The protein below binds the small molecule below.
Small molecule (SMILES): CN1C(=O)C(=O)c2ccccc21

Sequence of chain 1.A:
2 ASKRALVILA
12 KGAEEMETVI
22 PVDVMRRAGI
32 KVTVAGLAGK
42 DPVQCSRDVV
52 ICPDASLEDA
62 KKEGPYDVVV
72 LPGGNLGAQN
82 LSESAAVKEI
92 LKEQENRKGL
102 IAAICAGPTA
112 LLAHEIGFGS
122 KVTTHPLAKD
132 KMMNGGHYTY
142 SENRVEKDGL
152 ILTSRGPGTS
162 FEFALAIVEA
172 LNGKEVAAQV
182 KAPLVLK

Binding-site contacts:
Ligand atom C1 contacts residue GLY150 of chain 1.A at 4.4 Å.
Ligand atom C3 contacts residue GLY100 of chain 1.A at 4.0 Å.
Ligand atom C2 contacts residue LYS148 of chain 1.A at 3.2 Å.
Ligand atom C3 contacts residue GLY150 of chain 1.A at 4.3 Å.
Ligand atom C3 contacts residue LYS99 of chain 1.A at 3.9 Å.
Ligand atom C3 contacts residue LEU151 of chain 1.A at 4.0 Å (hydrophobic).
Ligand atom C10 contacts residue ALA171 of chain 1.A at 3.2 Å (hydrophobic).
Ligand atom C6 contacts residue LEU101 of chain 1.A at 4.5 Å (hydrophobic).
Ligand atom C4 contacts residue LYS99 of chain 1.A at 3.5 Å.
Ligand atom O11 contacts residue LYS148 of chain 1.A at 2.7 Å (salt-bridge).
Ligand atom C6 contacts residue LYS148 of chain 1.A at 3.5 Å.
Ligand atom C1 contacts residue LEU101 of chain 1.A at 3.7 Å (hydrophobic).
Ligand atom C2 contacts residue LEU101 of chain 1.A at 3.5 Å (hydrophobic).
Ligand atom C3 contacts residue LEU101 of chain 1.A at 3.7 Å (hydrophobic).
Ligand atom C4 contacts residue GLY100 of chain 1.A at 4.2 Å.
Ligand atom C9 contacts residue LYS148 of chain 1.A at 1.3 Å.
Ligand atom C9 contacts residue LEU101 of chain 1.A at 4.0 Å (hydrophobic).
Ligand atom O11 contacts residue ALA171 of chain 1.A at 3.6 Å.
Ligand atom C1 contacts residue LYS148 of chain 1.A at 2.6 Å.
Ligand atom C2 contacts residue LEU151 of chain 1.A at 3.9 Å (hydrophobic).
Ligand atom C8 contacts residue LYS148 of chain 1.A at 2.3 Å.
Ligand atom C4 contacts residue LEU101 of chain 1.A at 3.8 Å (hydrophobic).
Ligand atom C2 contacts residue GLY150 of chain 1.A at 3.6 Å.
Ligand atom N7 contacts residue ALA171 of chain 1.A at 4.0 Å.
Ligand atom C9 contacts residue ALA171 of chain 1.A at 4.4 Å (hydrophobic).
Ligand atom C8 contacts residue ALA171 of chain 1.A at 3.7 Å (hydrophobic).
Ligand atom N7 contacts residue LYS148 of chain 1.A at 3.4 Å (salt-bridge).